Sequence of chain 1.F:
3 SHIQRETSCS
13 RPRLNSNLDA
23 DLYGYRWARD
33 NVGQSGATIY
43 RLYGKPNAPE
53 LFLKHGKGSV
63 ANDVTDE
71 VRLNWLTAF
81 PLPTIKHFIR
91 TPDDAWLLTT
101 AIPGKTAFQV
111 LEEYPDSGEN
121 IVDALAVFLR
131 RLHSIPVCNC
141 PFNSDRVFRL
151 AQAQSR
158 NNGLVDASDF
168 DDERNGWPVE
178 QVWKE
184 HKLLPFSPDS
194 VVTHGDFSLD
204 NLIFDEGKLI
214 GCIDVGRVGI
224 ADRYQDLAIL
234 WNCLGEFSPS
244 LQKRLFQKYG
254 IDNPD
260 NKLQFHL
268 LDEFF

Binding-site contacts:
Ligand atom C14 contacts residue ASP168 of chain 1.F at 3.7 Å.
Ligand atom N3 contacts residue ASP166 of chain 1.F at 2.8 Å (salt-bridge).
Ligand atom C17 contacts residue GLU239 of chain 1.F at 3.9 Å.
Ligand atom O8 contacts residue PHE272 of chain 1.F at 3.8 Å.
Ligand atom C8 contacts residue ASP166 of chain 1.F at 3.5 Å.
Ligand atom N4 contacts residue GLU239 of chain 1.F at 3.5 Å (salt-bridge).
Ligand atom N3 contacts residue PHE167 of chain 1.F at 3.8 Å.
Ligand atom O7 contacts residue ASP199 of chain 1.F at 2.7 Å (salt-bridge).
Ligand atom C11 contacts residue ASP269 of chain 1.F at 3.3 Å.
Ligand atom O14 contacts residue CYS236 of chain 1.F at 3.5 Å.
Ligand atom N3 contacts residue ASP168 of chain 1.F at 2.8 Å (salt-bridge).
Ligand atom C12 contacts residue ASP269 of chain 1.F at 3.6 Å.
Ligand atom O14 contacts residue GLU239 of chain 1.F at 2.6 Å (salt-bridge).
Ligand atom C5 contacts residue PHE272 of chain 1.F at 3.6 Å (hydrophobic).
Ligand atom C9 contacts residue ASP166 of chain 1.F at 3.6 Å.
Ligand atom C15 contacts residue GLU239 of chain 1.F at 4.0 Å.
Ligand atom O11 contacts residue ASP168 of chain 1.F at 3.4 Å (salt-bridge).
Ligand atom C7 contacts residue ASP166 of chain 1.F at 3.6 Å.
Ligand atom N4 contacts residue ASN235 of chain 1.F at 4.0 Å.
Ligand atom C15 contacts residue ASN235 of chain 1.F at 3.8 Å.
Ligand atom C18 contacts residue GLU239 of chain 1.F at 3.2 Å.
Ligand atom C7 contacts residue ASP168 of chain 1.F at 3.8 Å.
Ligand atom C16 contacts residue GLU239 of chain 1.F at 3.1 Å.
Ligand atom C3 contacts residue ASP199 of chain 1.F at 3.4 Å.
Ligand atom O13 contacts residue ASP168 of chain 1.F at 2.9 Å (salt-bridge).
Ligand atom N1 contacts residue PHE272 of chain 1.F at 2.8 Å (h-bond).
Ligand atom N3 contacts residue GLU270 of chain 1.F at 2.7 Å (salt-bridge).
Ligand atom C12 contacts residue ASP166 of chain 1.F at 3.9 Å.
Ligand atom C15 contacts residue ASP168 of chain 1.F at 3.5 Å.
Ligand atom O10 contacts residue ASP166 of chain 1.F at 3.5 Å (salt-bridge).
Ligand atom N4 contacts residue ASP168 of chain 1.F at 4.0 Å.
Ligand atom C6 contacts residue PHE272 of chain 1.F at 3.2 Å (hydrophobic).
Ligand atom O13 contacts residue PHE167 of chain 1.F at 3.8 Å.
Ligand atom C10 contacts residue ASP166 of chain 1.F at 3.3 Å.
Ligand atom O8 contacts residue ARG220 of chain 1.F at 3.5 Å (salt-bridge).
Ligand atom C7 contacts residue GLU270 of chain 1.F at 3.6 Å.
Ligand atom N2 contacts residue PHE272 of chain 1.F at 2.9 Å (h-bond).
Ligand atom N2 contacts residue ASP269 of chain 1.F at 2.8 Å (salt-bridge).
Ligand atom C12 contacts residue GLU270 of chain 1.F at 3.5 Å.
Ligand atom O14 contacts residue ASN235 of chain 1.F at 3.0 Å (h-bond).

The small molecule below binds the protein below.
Small molecule (SMILES): NC[C@H]1O[C@H](O[C@H]2[C@H](O)[C@@H](O[C@H]3O[C@H](CO)[C@@H](O)[C@H](N)[C@H]3O)[C@H](N)C[C@@H]2N)[C@H](O)[C@@H](O)[C@@H]1O